A protein and the small-molecule ligand that binds it are described below.
Small molecule (SMILES): CC(=O)N[C@H]1[C@H](O[C@H]2[C@H](O)[C@@H](NC(C)=O)CO[C@@H]2CO)O[C@H](CO)[C@@H](O)[C@@H]1O

Binding-site contacts:
Ligand atom O7 contacts residue ASN355 of chain 1.A at 3.8 Å.
Ligand atom C5 contacts residue SER357 of chain 1.A at 3.4 Å.
Ligand atom C6 contacts residue SER357 of chain 1.A at 4.2 Å.
Ligand atom N2 contacts residue ASN355 of chain 1.A at 2.9 Å (h-bond).
Ligand atom C4 contacts residue ASN355 of chain 1.A at 4.3 Å.
Ligand atom O5 contacts residue ASN355 of chain 1.A at 2.4 Å (h-bond).
Ligand atom C3 contacts residue ASN355 of chain 1.A at 3.8 Å.
Ligand atom C2 contacts residue SER357 of chain 1.A at 4.5 Å.
Ligand atom C2 contacts residue ASN355 of chain 1.A at 2.5 Å.
Ligand atom O4 contacts residue GLN332 of chain 1.A at 4.3 Å.
Ligand atom C4 contacts residue SER357 of chain 1.A at 4.5 Å.
Ligand atom C5 contacts residue ASN355 of chain 1.A at 3.7 Å.
Ligand atom O5 contacts residue SER357 of chain 1.A at 3.4 Å (h-bond).
Ligand atom C1 contacts residue ASN355 of chain 1.A at 1.4 Å.
Ligand atom O6 contacts residue GLN332 of chain 1.A at 3.5 Å (h-bond).
Ligand atom C7 contacts residue ASN355 of chain 1.A at 3.6 Å.
Ligand atom C1 contacts residue SER357 of chain 1.A at 3.3 Å.
Ligand atom O6 contacts residue SER357 of chain 1.A at 3.5 Å.

Sequence of chain 1.A:
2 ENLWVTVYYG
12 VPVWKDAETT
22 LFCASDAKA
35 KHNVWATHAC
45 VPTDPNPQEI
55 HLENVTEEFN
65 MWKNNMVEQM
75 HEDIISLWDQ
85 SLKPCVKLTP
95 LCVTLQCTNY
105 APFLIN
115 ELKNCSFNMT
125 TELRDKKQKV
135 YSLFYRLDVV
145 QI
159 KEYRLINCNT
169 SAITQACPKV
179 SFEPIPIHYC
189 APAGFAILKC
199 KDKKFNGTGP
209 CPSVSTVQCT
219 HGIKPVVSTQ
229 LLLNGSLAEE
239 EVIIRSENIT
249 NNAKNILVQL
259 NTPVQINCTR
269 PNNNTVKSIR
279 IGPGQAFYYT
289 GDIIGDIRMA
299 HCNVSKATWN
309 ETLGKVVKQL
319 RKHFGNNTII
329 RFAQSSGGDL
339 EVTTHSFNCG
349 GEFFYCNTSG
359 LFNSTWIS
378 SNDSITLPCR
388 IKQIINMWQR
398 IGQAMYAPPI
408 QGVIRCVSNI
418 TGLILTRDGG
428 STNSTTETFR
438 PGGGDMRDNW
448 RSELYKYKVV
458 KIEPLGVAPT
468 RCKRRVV